Binding-site contacts:
Ligand atom C5 contacts residue ALA254 of chain 1.B at 3.7 Å (hydrophobic).
Ligand atom C4 contacts residue SER253 of chain 1.B at 3.8 Å.
Ligand atom C9 contacts residue ALA254 of chain 1.B at 3.8 Å (hydrophobic).
Ligand atom C5 contacts residue HEM1 of chain 1.F at 3.7 Å.
Ligand atom C5 contacts residue PHE153 of chain 1.B at 3.3 Å (hydrophobic).
Ligand atom C4 contacts residue ALA254 of chain 1.B at 3.8 Å (hydrophobic).
Ligand atom F1 contacts residue LEU224 of chain 1.B at 3.5 Å.
Ligand atom N2 contacts residue SER157 of chain 1.B at 3.1 Å (h-bond).
Ligand atom C11 contacts residue GLY252 of chain 1.B at 3.6 Å.
Ligand atom C1 contacts residue HEM1 of chain 1.F at 3.5 Å.
Ligand atom C3 contacts residue HEM1 of chain 1.F at 3.5 Å.
Ligand atom C2 contacts residue THR369 of chain 1.B at 3.7 Å.
Ligand atom C4 contacts residue THR369 of chain 1.B at 3.6 Å.
Ligand atom O2 contacts residue ALA254 of chain 1.B at 2.8 Å (h-bond).
Ligand atom F1 contacts residue SER253 of chain 1.B at 3.7 Å.
Ligand atom C9 contacts residue PHE153 of chain 1.B at 3.3 Å (hydrophobic).
Ligand atom C4 contacts residue HEM1 of chain 1.F at 3.3 Å.
Ligand atom C7 contacts residue PHE153 of chain 1.B at 3.6 Å (hydrophobic).
Ligand atom C6 contacts residue PHE153 of chain 1.B at 3.4 Å (hydrophobic).
Ligand atom F1 contacts residue GLY252 of chain 1.B at 3.1 Å.
Ligand atom C10 contacts residue SER253 of chain 1.B at 3.6 Å.
Ligand atom N2 contacts residue PHE153 of chain 1.B at 3.4 Å.
Ligand atom O1 contacts residue GLY368 of chain 1.B at 3.6 Å.
Ligand atom C2 contacts residue HEM1 of chain 1.F at 3.5 Å.
Ligand atom O1 contacts residue PHE216 of chain 1.B at 3.7 Å.
Ligand atom C2 contacts residue PHE216 of chain 1.B at 3.6 Å (hydrophobic).
Ligand atom C3 contacts residue THR369 of chain 1.B at 3.0 Å.
Ligand atom N1 contacts residue HEM1 of chain 1.F at 2.7 Å (h-bond).
Ligand atom C8 contacts residue CYS119 of chain 1.B at 3.8 Å (hydrophobic).
Ligand atom C12 contacts residue PHE153 of chain 1.B at 3.2 Å (hydrophobic).
Ligand atom C2 contacts residue PHE153 of chain 1.B at 3.6 Å (hydrophobic).
Ligand atom O1 contacts residue THR369 of chain 1.B at 3.1 Å (h-bond).
Ligand atom O2 contacts residue SER253 of chain 1.B at 3.2 Å.
Ligand atom C10 contacts residue GLY252 of chain 1.B at 3.6 Å.
Ligand atom O1 contacts residue HEM1 of chain 1.F at 3.8 Å.
Ligand atom N1 contacts residue THR369 of chain 1.B at 3.0 Å (h-bond).
Ligand atom C10 contacts residue THR369 of chain 1.B at 3.5 Å.
Ligand atom C7 contacts residue VAL120 of chain 1.B at 3.6 Å (hydrophobic).
Ligand atom C7 contacts residue TYR116 of chain 1.B at 3.6 Å (hydrophobic).
Ligand atom O2 contacts residue HEM1 of chain 1.F at 3.4 Å.

Sequence of chain 1.B:
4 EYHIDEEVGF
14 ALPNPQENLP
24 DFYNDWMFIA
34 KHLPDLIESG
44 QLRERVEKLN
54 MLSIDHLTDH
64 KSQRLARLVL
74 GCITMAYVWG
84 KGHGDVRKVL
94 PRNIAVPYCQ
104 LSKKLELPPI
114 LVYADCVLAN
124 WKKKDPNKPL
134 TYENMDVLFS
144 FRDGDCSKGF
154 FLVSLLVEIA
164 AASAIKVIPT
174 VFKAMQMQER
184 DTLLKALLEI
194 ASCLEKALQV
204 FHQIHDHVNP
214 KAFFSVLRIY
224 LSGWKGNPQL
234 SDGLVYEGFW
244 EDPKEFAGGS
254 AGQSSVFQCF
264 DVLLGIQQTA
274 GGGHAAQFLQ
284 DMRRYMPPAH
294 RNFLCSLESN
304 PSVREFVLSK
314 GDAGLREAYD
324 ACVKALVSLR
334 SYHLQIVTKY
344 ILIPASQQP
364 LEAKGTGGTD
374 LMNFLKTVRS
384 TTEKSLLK

This small molecule binds to this protein.
Small molecule (SMILES): O=C1C[C@H](c2c[nH]c3ccc(F)cc23)C(=O)N1